A small-molecule ligand and the protein it binds are described below.
Small molecule (SMILES): CC(=O)N[C@@H]1[C@@H](O)[C@H](O)[C@@H](CO)O[C@H]1O

Sequence of chain 1.A:
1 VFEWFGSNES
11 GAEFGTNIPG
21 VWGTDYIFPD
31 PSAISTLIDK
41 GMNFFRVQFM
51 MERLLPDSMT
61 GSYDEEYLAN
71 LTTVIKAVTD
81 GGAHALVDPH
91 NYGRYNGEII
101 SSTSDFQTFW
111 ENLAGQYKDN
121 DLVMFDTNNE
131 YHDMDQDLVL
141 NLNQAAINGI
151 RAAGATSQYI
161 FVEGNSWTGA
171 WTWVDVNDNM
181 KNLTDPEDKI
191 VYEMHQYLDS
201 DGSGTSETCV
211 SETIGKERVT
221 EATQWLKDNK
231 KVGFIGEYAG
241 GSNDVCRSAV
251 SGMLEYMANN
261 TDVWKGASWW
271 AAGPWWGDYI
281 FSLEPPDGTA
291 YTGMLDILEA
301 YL

Binding-site contacts:
Ligand atom C3 contacts residue ASN70 of chain 1.A at 4.2 Å.
Ligand atom O6 contacts residue PHE28 of chain 1.A at 4.0 Å.
Ligand atom N2 contacts residue NAG1 of chain 1.I at 2.9 Å (h-bond).
Ligand atom C4 contacts residue NAG1 of chain 1.I at 3.1 Å.
Ligand atom C4 contacts residue TRP22 of chain 1.A at 4.0 Å (hydrophobic).
Ligand atom O6 contacts residue ASN70 of chain 1.A at 3.0 Å (h-bond).
Ligand atom O7 contacts residue NAG1 of chain 1.I at 4.2 Å.
Ligand atom C5 contacts residue ASN70 of chain 1.A at 2.7 Å.
Ligand atom O5 contacts residue GLU66 of chain 1.A at 4.2 Å.
Ligand atom C2 contacts residue TRP22 of chain 1.A at 4.2 Å (hydrophobic).
Ligand atom O1 contacts residue TRP22 of chain 1.A at 4.4 Å.
Ligand atom C3 contacts residue NAG1 of chain 1.I at 1.9 Å.
Ligand atom C4 contacts residue ASN70 of chain 1.A at 3.9 Å.
Ligand atom O5 contacts residue ASN70 of chain 1.A at 1.7 Å (h-bond).
Ligand atom C2 contacts residue NAG1 of chain 1.I at 2.7 Å.
Ligand atom N2 contacts residue TRP22 of chain 1.A at 3.7 Å.
Ligand atom C1 contacts residue ASN70 of chain 1.A at 2.3 Å.
Ligand atom C2 contacts residue ASN70 of chain 1.A at 3.6 Å.
Ligand atom O6 contacts residue TRP22 of chain 1.A at 4.1 Å.
Ligand atom O4 contacts residue NAG1 of chain 1.I at 2.7 Å (h-bond).
Ligand atom C6 contacts residue ASN70 of chain 1.A at 3.1 Å.
Ligand atom C7 contacts residue TRP22 of chain 1.A at 4.3 Å (hydrophobic).
Ligand atom O6 contacts residue TYR67 of chain 1.A at 4.0 Å.
Ligand atom C3 contacts residue TRP22 of chain 1.A at 4.0 Å (hydrophobic).
Ligand atom C8 contacts residue NAG1 of chain 1.I at 3.8 Å.
Ligand atom O6 contacts residue TYR26 of chain 1.A at 3.2 Å (h-bond).
Ligand atom O5 contacts residue TRP22 of chain 1.A at 4.2 Å.
Ligand atom O4 contacts residue TRP22 of chain 1.A at 3.3 Å.
Ligand atom C6 contacts residue TYR67 of chain 1.A at 4.3 Å (hydrophobic).
Ligand atom C5 contacts residue TRP22 of chain 1.A at 3.6 Å (hydrophobic).
Ligand atom C6 contacts residue GLU66 of chain 1.A at 4.1 Å.
Ligand atom C7 contacts residue NAG1 of chain 1.I at 4.0 Å.
Ligand atom C1 contacts residue NAG1 of chain 1.I at 3.9 Å.
Ligand atom C1 contacts residue TRP22 of chain 1.A at 3.7 Å (hydrophobic).
Ligand atom C8 contacts residue TRP22 of chain 1.A at 3.8 Å (hydrophobic).
Ligand atom C5 contacts residue NAG1 of chain 1.I at 4.4 Å.
Ligand atom O6 contacts residue GLU66 of chain 1.A at 4.3 Å.
Ligand atom C6 contacts residue TYR26 of chain 1.A at 4.2 Å (hydrophobic).
Ligand atom O1 contacts residue ASN70 of chain 1.A at 2.3 Å (h-bond).
Ligand atom O3 contacts residue NAG1 of chain 1.I at 1.3 Å (h-bond).